A protein and the small-molecule ligand that binds it are described below.
Small molecule (SMILES): CC(=O)N[C@@H]1[C@@H](O)[C@H](O)[C@@H](CO)O[C@H]1O

Sequence of chain 1.A:
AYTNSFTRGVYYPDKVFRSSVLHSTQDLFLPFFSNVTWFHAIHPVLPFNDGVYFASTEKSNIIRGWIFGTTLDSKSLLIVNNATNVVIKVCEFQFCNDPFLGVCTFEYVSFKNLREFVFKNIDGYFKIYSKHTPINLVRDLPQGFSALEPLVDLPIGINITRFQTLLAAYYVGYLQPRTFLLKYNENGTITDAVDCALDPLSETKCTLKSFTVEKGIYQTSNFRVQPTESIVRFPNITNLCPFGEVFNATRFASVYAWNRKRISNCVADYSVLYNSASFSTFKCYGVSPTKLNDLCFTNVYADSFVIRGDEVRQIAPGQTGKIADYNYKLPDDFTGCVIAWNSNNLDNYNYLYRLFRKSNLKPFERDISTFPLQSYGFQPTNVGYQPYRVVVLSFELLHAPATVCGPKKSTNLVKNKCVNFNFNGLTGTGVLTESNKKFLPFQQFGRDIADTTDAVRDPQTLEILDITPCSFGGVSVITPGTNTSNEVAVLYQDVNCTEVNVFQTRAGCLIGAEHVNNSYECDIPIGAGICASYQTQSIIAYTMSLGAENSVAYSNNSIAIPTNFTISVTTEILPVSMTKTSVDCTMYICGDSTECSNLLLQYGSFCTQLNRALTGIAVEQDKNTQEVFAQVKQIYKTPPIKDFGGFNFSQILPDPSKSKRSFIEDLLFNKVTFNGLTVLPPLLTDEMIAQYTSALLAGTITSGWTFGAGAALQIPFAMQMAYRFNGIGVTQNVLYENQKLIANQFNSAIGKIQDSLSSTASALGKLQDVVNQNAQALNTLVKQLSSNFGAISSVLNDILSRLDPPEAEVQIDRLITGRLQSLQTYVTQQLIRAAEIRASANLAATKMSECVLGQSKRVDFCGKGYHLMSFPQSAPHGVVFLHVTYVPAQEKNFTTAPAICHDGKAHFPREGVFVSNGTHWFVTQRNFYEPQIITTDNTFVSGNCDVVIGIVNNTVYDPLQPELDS

Binding-site contacts:
Ligand atom O7 contacts residue ASN61 of chain 1.A at 3.7 Å.
Ligand atom C6 contacts residue TYR28 of chain 1.A at 3.5 Å (hydrophobic).
Ligand atom C5 contacts residue TYR28 of chain 1.A at 3.7 Å (hydrophobic).
Ligand atom N2 contacts residue ASN61 of chain 1.A at 2.9 Å (h-bond).
Ligand atom O5 contacts residue ASN61 of chain 1.A at 2.3 Å (h-bond).
Ligand atom C4 contacts residue ASN61 of chain 1.A at 4.2 Å.
Ligand atom C3 contacts residue ASN61 of chain 1.A at 3.8 Å.
Ligand atom O5 contacts residue TYR28 of chain 1.A at 3.3 Å.
Ligand atom C7 contacts residue ASN61 of chain 1.A at 3.5 Å.
Ligand atom C1 contacts residue ASN61 of chain 1.A at 1.4 Å.
Ligand atom C1 contacts residue TYR28 of chain 1.A at 3.5 Å (hydrophobic).
Ligand atom C5 contacts residue ASN61 of chain 1.A at 3.6 Å.
Ligand atom C2 contacts residue ASN61 of chain 1.A at 2.4 Å.